Binding-site contacts:
Ligand atom C6 contacts residue THR578 of chain 1.C at 4.3 Å.
Ligand atom C8 contacts residue ASN328 of chain 1.C at 3.7 Å.
Ligand atom C4 contacts residue ASN328 of chain 1.C at 4.2 Å.
Ligand atom C7 contacts residue ASN328 of chain 1.C at 3.3 Å.
Ligand atom C5 contacts residue ASN328 of chain 1.C at 3.7 Å.
Ligand atom O5 contacts residue ASN328 of chain 1.C at 2.4 Å (h-bond).
Ligand atom C3 contacts residue ASN328 of chain 1.C at 3.8 Å.
Ligand atom C1 contacts residue ASN328 of chain 1.C at 1.4 Å.
Ligand atom C5 contacts residue GLN577 of chain 1.C at 3.8 Å.
Ligand atom O5 contacts residue GLN577 of chain 1.C at 4.2 Å.
Ligand atom N2 contacts residue ASN328 of chain 1.C at 2.9 Å (h-bond).
Ligand atom O7 contacts residue ASN328 of chain 1.C at 3.4 Å (h-bond).
Ligand atom C6 contacts residue GLN577 of chain 1.C at 3.4 Å.
Ligand atom C2 contacts residue ASN328 of chain 1.C at 2.4 Å.

Sequence of chain 1.C:
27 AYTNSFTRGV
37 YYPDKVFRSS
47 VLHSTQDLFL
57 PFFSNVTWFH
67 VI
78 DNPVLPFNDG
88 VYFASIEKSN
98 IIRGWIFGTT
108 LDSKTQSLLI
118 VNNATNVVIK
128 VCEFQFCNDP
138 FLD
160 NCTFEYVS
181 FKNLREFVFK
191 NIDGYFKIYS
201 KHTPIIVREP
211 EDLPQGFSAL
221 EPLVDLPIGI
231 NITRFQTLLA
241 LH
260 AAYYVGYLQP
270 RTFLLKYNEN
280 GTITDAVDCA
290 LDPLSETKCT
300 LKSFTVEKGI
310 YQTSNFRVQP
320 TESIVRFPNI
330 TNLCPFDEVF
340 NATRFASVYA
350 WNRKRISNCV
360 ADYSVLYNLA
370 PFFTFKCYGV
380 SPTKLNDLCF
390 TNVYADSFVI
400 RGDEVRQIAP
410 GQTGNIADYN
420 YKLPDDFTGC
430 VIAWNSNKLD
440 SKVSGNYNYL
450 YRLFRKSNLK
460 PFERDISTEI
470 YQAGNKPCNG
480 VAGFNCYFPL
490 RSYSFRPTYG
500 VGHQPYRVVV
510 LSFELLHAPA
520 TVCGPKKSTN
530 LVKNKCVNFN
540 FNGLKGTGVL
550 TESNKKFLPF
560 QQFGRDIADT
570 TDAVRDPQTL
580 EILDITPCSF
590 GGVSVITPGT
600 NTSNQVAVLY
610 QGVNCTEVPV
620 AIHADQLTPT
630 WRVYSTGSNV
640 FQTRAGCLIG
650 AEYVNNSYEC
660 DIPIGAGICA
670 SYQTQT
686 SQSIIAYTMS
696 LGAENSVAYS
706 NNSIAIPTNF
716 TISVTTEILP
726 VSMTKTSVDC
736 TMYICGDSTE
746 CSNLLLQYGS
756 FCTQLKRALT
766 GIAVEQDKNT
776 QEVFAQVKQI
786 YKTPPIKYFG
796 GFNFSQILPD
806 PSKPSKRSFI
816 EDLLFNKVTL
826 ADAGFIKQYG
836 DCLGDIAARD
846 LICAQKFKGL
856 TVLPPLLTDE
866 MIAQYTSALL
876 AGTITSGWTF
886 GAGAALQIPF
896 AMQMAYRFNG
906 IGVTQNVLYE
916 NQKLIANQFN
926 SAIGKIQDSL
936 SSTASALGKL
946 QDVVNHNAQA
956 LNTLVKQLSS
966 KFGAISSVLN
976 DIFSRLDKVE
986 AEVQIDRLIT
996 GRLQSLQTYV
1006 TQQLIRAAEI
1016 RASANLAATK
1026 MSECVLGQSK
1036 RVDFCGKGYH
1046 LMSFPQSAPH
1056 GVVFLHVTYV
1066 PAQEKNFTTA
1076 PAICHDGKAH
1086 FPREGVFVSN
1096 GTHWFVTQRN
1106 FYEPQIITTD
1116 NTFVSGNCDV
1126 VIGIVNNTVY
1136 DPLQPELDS

This protein binds this small molecule.
Small molecule (SMILES): CC(=O)N[C@@H]1[C@@H](O)[C@H](O)[C@@H](CO)O[C@H]1O